Binding-site contacts:
Ligand atom CD2 contacts residue PHE58 of chain 1.A at 3.6 Å (hydrophobic).
Ligand atom OD1 contacts residue ARG93 of chain 1.A at 2.8 Å (salt-bridge).
Ligand atom OD1 contacts residue GLY92 of chain 1.A at 3.0 Å (h-bond).
Ligand atom ND2 contacts residue ASN90 of chain 1.A at 3.6 Å.
Ligand atom OD1 contacts residue ASN90 of chain 1.A at 3.2 Å (h-bond).
Ligand atom OD1 contacts residue PHE148 of chain 1.A at 3.2 Å.
Ligand atom CA contacts residue GLY92 of chain 1.A at 3.7 Å.
Ligand atom CE contacts residue HIS82 of chain 1.A at 3.7 Å.
Ligand atom CB contacts residue GLY92 of chain 1.A at 3.7 Å.
Ligand atom CB contacts residue PHE148 of chain 1.A at 3.6 Å (hydrophobic).
Ligand atom CG contacts residue MET61 of chain 1.A at 3.9 Å (hydrophobic).
Ligand atom CG contacts residue MET61 of chain 1.A at 3.6 Å (hydrophobic).
Ligand atom CD2 contacts residue PHE149 of chain 1.A at 3.7 Å (hydrophobic).
Ligand atom OD2 contacts residue ARG93 of chain 1.A at 3.0 Å (salt-bridge).
Ligand atom OD1 contacts residue TRP91 of chain 1.A at 3.3 Å (h-bond).
Ligand atom CD1 contacts residue PHE149 of chain 1.A at 3.7 Å (hydrophobic).
Ligand atom CB1 contacts residue ARG93 of chain 1.A at 3.7 Å.
Ligand atom CD1 contacts residue HIS54 of chain 1.A at 3.2 Å.
Ligand atom OD1 contacts residue ASN90 of chain 1.A at 3.3 Å.
Ligand atom CG contacts residue PHE149 of chain 1.A at 3.7 Å (hydrophobic).
Ligand atom CE contacts residue VAL83 of chain 1.A at 3.9 Å (hydrophobic).
Ligand atom CG contacts residue GLY92 of chain 1.A at 3.8 Å.
Ligand atom O contacts residue ARG93 of chain 1.A at 3.7 Å.
Ligand atom O contacts residue PHE148 of chain 1.A at 3.5 Å.
Ligand atom CB contacts residue ASN90 of chain 1.A at 3.5 Å.
Ligand atom CA contacts residue THR96 of chain 1.A at 3.3 Å.
Ligand atom CB contacts residue ARG93 of chain 1.A at 3.8 Å.
Ligand atom CG contacts residue ARG93 of chain 1.A at 3.5 Å.
Ligand atom CG contacts residue HIS82 of chain 1.A at 3.3 Å.
Ligand atom CG contacts residue ASN90 of chain 1.A at 3.4 Å.
Ligand atom OH contacts residue VAL46 of chain 1.A at 3.8 Å.
Ligand atom O contacts residue GLY92 of chain 1.A at 3.4 Å.
Ligand atom CD contacts residue HIS82 of chain 1.A at 3.7 Å.
Ligand atom N contacts residue GLY92 of chain 1.A at 3.8 Å.
Ligand atom CD1 contacts residue THR96 of chain 1.A at 3.2 Å.
Ligand atom CD1 contacts residue VAL50 of chain 1.A at 3.7 Å (hydrophobic).
Ligand atom CB contacts residue HIS82 of chain 1.A at 3.4 Å.
Ligand atom CE contacts residue MET61 of chain 1.A at 3.6 Å (hydrophobic).
Ligand atom CG contacts residue PHE148 of chain 1.A at 3.8 Å (hydrophobic).
Ligand atom CD2 contacts residue THR96 of chain 1.A at 3.8 Å.

A protein and the small-molecule ligand that binds it are described below.
Small molecule (SMILES): CCCC[C@H](NC(=O)[C@@H](N)Cc1c[nH]c2ccccc12)C(=O)N[C@@](C)(CCCC)C(=O)N[C@@H](CCC(N)=O)C(=O)N[C@@H](CO)C(=O)N[C@@H](CC(C)C)C(=O)N[C@@](C)(CCCC)C(=O)N[C@@H](CCCNC(N)=[NH2+])C(=O)N[C@@H](CC(C)C)C(=O)NCC(=O)N[C@@H](CC(=O)O)C(=O)N[C@@H](CCC(=O)O)C(=O)N[C@H](C(=O)N[C@@H](CC(N)=O)C(=O)N[C@@H](C)C(=O)N[C@@H](Cc1ccc(O)cc1)C(=O)N[C@@H](Cc1ccc(O)cc1)C(=O)N[C@@H](C)C(=O)N[C@H](C=O)CCCNC(N)=[NH2+])[C@@H](C)CC

Sequence of chain 1.A:
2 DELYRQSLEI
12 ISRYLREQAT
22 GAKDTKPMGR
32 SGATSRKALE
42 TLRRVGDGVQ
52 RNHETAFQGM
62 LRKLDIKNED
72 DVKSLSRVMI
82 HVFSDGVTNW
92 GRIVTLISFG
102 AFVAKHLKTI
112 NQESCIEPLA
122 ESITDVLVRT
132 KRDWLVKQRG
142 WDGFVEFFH